This protein binds this small molecule.
Small molecule (SMILES): CC(=O)N[C@H]1[C@H](O[C@H]2[C@H](O)[C@@H](NC(C)=O)CO[C@@H]2CO)O[C@H](CO)[C@@H](O)[C@@H]1O

Sequence of chain 1.B:
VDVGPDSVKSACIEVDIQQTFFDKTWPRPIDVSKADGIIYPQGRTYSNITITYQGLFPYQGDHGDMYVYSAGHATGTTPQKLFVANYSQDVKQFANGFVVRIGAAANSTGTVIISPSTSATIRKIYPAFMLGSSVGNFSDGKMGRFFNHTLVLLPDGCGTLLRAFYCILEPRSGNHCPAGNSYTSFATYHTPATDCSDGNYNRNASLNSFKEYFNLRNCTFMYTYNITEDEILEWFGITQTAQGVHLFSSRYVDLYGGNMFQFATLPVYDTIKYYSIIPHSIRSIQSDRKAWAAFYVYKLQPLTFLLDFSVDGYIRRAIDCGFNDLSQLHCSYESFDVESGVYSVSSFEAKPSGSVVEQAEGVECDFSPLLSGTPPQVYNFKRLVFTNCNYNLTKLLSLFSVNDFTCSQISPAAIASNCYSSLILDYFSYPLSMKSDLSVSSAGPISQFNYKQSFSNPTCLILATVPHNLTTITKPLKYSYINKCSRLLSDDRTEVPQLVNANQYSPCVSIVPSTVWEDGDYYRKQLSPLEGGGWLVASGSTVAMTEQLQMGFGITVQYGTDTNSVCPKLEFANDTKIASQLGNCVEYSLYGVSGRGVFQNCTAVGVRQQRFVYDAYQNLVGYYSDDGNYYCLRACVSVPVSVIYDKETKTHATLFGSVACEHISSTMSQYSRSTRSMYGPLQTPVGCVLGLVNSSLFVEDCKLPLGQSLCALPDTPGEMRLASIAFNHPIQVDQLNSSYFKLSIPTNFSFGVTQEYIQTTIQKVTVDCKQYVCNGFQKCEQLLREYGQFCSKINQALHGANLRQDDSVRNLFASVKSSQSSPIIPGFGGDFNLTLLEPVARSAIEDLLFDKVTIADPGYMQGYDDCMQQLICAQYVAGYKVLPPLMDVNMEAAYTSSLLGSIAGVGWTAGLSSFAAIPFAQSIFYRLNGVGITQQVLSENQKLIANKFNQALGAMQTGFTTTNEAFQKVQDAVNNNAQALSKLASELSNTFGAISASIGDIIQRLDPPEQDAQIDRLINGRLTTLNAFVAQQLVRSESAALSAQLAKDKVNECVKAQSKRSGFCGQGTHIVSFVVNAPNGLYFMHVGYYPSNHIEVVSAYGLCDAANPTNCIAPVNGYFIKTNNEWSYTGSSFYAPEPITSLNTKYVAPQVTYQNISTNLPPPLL

Binding-site contacts:
Ligand atom C4 contacts residue ASN69 of chain 1.B at 4.3 Å.
Ligand atom C7 contacts residue VAL332 of chain 1.B at 4.0 Å (hydrophobic).
Ligand atom C1 contacts residue ASN69 of chain 1.B at 1.4 Å.
Ligand atom C5 contacts residue ASN69 of chain 1.B at 3.6 Å.
Ligand atom O7 contacts residue VAL332 of chain 1.B at 3.3 Å.
Ligand atom C8 contacts residue ASN69 of chain 1.B at 3.5 Å.
Ligand atom O5 contacts residue ASN69 of chain 1.B at 2.4 Å (h-bond).
Ligand atom N2 contacts residue VAL332 of chain 1.B at 4.5 Å.
Ligand atom C7 contacts residue ASN69 of chain 1.B at 3.3 Å.
Ligand atom C3 contacts residue ASN69 of chain 1.B at 3.8 Å.
Ligand atom N2 contacts residue ASN69 of chain 1.B at 2.9 Å (h-bond).
Ligand atom C2 contacts residue ASN69 of chain 1.B at 2.5 Å.
Ligand atom O7 contacts residue ASN69 of chain 1.B at 3.9 Å.